The small molecule below binds the protein below.
Small molecule (SMILES): NC(=O)CC[C@H](N)C(=O)O

Sequence of chain 1.E:
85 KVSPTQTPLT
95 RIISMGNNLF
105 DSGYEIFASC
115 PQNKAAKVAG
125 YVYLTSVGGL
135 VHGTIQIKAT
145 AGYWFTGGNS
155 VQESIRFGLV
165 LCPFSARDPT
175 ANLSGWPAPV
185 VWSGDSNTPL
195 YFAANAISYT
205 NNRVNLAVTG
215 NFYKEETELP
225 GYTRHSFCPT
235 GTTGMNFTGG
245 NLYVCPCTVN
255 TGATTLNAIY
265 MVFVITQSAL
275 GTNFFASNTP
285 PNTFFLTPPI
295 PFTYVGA

Sequence of chain 1.F:
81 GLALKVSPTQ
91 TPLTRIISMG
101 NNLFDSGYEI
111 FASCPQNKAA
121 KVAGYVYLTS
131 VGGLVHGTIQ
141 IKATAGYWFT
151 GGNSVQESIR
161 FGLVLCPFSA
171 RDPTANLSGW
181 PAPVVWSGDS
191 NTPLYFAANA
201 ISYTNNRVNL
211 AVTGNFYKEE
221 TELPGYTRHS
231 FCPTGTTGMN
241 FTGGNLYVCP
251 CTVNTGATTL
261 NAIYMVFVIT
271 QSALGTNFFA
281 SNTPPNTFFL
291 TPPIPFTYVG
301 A

Binding-site contacts:
Ligand atom CD contacts residue ASN199 of chain 1.E at 3.9 Å.
Ligand atom CG contacts residue GLY300 of chain 1.E at 4.1 Å.
Ligand atom CG contacts residue GLY133 of chain 1.E at 4.3 Å.
Ligand atom C contacts residue ALA301 of chain 1.E at 4.3 Å (hydrophobic).
Ligand atom NE2 contacts residue GLY300 of chain 1.E at 4.4 Å.
Ligand atom CG contacts residue ASN199 of chain 1.E at 4.3 Å.
Ligand atom CA contacts residue ALA301 of chain 1.E at 3.0 Å (hydrophobic).
Ligand atom NE2 contacts residue ASN199 of chain 1.E at 3.0 Å (h-bond).
Ligand atom OE1 contacts residue GLY132 of chain 1.E at 4.2 Å.
Ligand atom N contacts residue ALA301 of chain 1.E at 2.2 Å (h-bond).
Ligand atom CG contacts residue ALA301 of chain 1.E at 2.9 Å (hydrophobic).
Ligand atom N contacts residue ASN199 of chain 1.E at 3.7 Å.
Ligand atom CD contacts residue GLY300 of chain 1.E at 4.2 Å.
Ligand atom CD contacts residue TYR127 of chain 1.F at 4.0 Å (hydrophobic).
Ligand atom CB contacts residue ALA301 of chain 1.E at 3.5 Å (hydrophobic).
Ligand atom OE1 contacts residue TYR127 of chain 1.F at 2.9 Å (h-bond).
Ligand atom CD contacts residue GLY133 of chain 1.E at 4.1 Å.
Ligand atom NE2 contacts residue VAL299 of chain 1.E at 4.3 Å.
Ligand atom OE1 contacts residue GLY133 of chain 1.E at 3.4 Å.
Ligand atom CD contacts residue ALA301 of chain 1.E at 4.2 Å (hydrophobic).